Binding-site contacts:
Ligand atom C7 contacts residue ASN666 of chain 1.D at 2.7 Å.
Ligand atom O3 contacts residue CYS665 of chain 1.D at 4.3 Å.
Ligand atom C2 contacts residue CYS679 of chain 1.D at 4.0 Å (hydrophobic).
Ligand atom C4 contacts residue CYS679 of chain 1.D at 4.2 Å (hydrophobic).
Ligand atom C3 contacts residue ASN666 of chain 1.D at 3.8 Å.
Ligand atom N2 contacts residue ASN666 of chain 1.D at 2.4 Å (h-bond).
Ligand atom C3 contacts residue CYS679 of chain 1.D at 4.0 Å (hydrophobic).
Ligand atom C4 contacts residue ASN666 of chain 1.D at 4.2 Å.
Ligand atom C8 contacts residue ASN666 of chain 1.D at 3.1 Å.
Ligand atom O3 contacts residue CYS679 of chain 1.D at 3.1 Å (h-bond).
Ligand atom C1 contacts residue ASN666 of chain 1.D at 1.4 Å.
Ligand atom O5 contacts residue ASN666 of chain 1.D at 2.3 Å (h-bond).
Ligand atom C8 contacts residue PRO675 of chain 1.D at 3.4 Å (hydrophobic).
Ligand atom C2 contacts residue CYS665 of chain 1.D at 4.2 Å (hydrophobic).
Ligand atom O7 contacts residue ASN666 of chain 1.D at 3.5 Å (h-bond).
Ligand atom C5 contacts residue ASN666 of chain 1.D at 3.6 Å.
Ligand atom C2 contacts residue ASN666 of chain 1.D at 2.5 Å.
Ligand atom N2 contacts residue CYS665 of chain 1.D at 4.4 Å.

A small-molecule ligand and the protein it binds are described below.
Small molecule (SMILES): CC(=O)N[C@@H]1[C@@H](O)[C@H](O)[C@@H](CO)O[C@H]1O

Sequence of chain 1.D:
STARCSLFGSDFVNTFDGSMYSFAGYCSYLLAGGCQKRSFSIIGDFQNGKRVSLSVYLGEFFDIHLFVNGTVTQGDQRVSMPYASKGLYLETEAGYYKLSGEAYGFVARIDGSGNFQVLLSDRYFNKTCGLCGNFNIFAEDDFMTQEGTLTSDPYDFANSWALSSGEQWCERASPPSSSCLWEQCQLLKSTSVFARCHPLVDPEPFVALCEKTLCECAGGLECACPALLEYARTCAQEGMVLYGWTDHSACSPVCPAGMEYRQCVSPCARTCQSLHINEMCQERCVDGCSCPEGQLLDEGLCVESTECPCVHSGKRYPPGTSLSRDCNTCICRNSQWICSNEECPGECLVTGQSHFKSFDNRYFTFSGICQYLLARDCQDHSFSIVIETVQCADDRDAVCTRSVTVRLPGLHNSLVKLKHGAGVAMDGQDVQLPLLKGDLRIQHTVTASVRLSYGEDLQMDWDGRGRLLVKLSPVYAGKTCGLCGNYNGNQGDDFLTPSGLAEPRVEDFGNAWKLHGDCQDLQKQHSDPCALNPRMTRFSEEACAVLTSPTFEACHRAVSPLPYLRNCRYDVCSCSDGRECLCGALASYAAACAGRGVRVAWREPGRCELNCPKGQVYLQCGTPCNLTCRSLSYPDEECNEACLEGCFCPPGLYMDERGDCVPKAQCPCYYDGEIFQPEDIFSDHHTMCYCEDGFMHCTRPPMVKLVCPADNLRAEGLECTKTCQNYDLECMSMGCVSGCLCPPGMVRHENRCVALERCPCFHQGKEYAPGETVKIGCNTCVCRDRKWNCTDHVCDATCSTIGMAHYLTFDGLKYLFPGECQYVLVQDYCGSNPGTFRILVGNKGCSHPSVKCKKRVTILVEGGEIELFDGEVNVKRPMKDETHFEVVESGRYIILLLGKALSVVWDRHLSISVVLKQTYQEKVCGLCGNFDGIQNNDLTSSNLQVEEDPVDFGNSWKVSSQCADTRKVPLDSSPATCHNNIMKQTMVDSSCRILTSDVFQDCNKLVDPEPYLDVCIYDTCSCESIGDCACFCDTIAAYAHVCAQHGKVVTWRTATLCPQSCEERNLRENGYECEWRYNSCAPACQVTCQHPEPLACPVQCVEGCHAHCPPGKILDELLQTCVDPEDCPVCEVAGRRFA